Binding-site contacts:
Ligand atom OP2 contacts residue TRP30 of chain 1.E at 3.8 Å.
Ligand atom O4 contacts residue ARG120 of chain 1.M at 3.0 Å (salt-bridge).
Ligand atom O4 contacts residue GLN119 of chain 1.M at 4.3 Å.
Ligand atom N3 contacts residue ARG120 of chain 1.M at 4.4 Å.
Ligand atom C4 contacts residue ARG120 of chain 1.M at 4.0 Å.

Sequence of chain 1.E:
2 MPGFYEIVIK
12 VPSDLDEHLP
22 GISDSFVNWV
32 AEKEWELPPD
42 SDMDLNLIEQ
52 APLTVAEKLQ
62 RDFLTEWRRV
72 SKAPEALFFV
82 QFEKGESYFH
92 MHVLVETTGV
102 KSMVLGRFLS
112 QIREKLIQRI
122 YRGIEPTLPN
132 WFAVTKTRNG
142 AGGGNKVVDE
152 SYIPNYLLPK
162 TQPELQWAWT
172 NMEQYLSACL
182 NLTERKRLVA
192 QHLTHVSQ

The protein below binds the small molecule below.
Small molecule (SMILES): Cc1cn([C@H]2C[C@H](O[P](=O)(O)OC[C@H]3O[C@@H](n4cc(C)c(=O)[nH]c4=O)C[C@@H]3O[P](=O)(O)OC[C@H]3O[C@@H](n4cc(C)c(=O)[nH]c4=O)C[C@@H]3O)[C@@H](CO[P](=O)(O)O[C@H]3C[C@H](n4cc(C)c(=O)[nH]c4=O)O[C@@H]3CO)O2)c(=O)[nH]c1=O

Sequence of chain 1.M:
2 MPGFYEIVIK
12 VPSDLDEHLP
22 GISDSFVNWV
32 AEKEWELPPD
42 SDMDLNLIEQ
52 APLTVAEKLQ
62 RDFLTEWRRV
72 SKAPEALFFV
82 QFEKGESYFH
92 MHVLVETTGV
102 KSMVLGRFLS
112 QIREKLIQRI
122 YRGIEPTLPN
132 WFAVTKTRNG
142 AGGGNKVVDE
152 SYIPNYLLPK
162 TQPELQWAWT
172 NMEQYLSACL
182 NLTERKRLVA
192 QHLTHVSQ